Binding-site contacts:
Ligand atom C5 contacts residue ASN122 of chain 1.C at 3.6 Å.
Ligand atom C7 contacts residue ASN122 of chain 1.C at 3.4 Å.
Ligand atom C7 contacts residue VAL171 of chain 1.C at 4.2 Å (hydrophobic).
Ligand atom C8 contacts residue ASN125 of chain 1.C at 3.6 Å.
Ligand atom C4 contacts residue ASN122 of chain 1.C at 4.1 Å.
Ligand atom C1 contacts residue THR124 of chain 1.C at 3.4 Å.
Ligand atom C2 contacts residue ASN125 of chain 1.C at 4.0 Å.
Ligand atom O5 contacts residue THR124 of chain 1.C at 2.6 Å (h-bond).
Ligand atom C7 contacts residue ASN125 of chain 1.C at 4.0 Å.
Ligand atom C3 contacts residue ASN122 of chain 1.C at 3.7 Å.
Ligand atom C1 contacts residue ASN122 of chain 1.C at 1.4 Å.
Ligand atom O5 contacts residue ASN125 of chain 1.C at 3.0 Å (h-bond).
Ligand atom N2 contacts residue ASN122 of chain 1.C at 2.9 Å (h-bond).
Ligand atom C7 contacts residue PHE157 of chain 1.C at 3.8 Å (hydrophobic).
Ligand atom C8 contacts residue VAL171 of chain 1.C at 3.8 Å (hydrophobic).
Ligand atom C8 contacts residue ASN122 of chain 1.C at 3.4 Å.
Ligand atom C2 contacts residue ASN122 of chain 1.C at 2.3 Å.
Ligand atom C8 contacts residue PHE157 of chain 1.C at 3.6 Å (hydrophobic).
Ligand atom C5 contacts residue THR124 of chain 1.C at 3.4 Å.
Ligand atom C6 contacts residue ASN125 of chain 1.C at 4.4 Å.
Ligand atom O5 contacts residue ASN122 of chain 1.C at 2.3 Å (h-bond).
Ligand atom C6 contacts residue THR124 of chain 1.C at 3.3 Å.
Ligand atom O6 contacts residue THR124 of chain 1.C at 2.8 Å (h-bond).
Ligand atom C5 contacts residue ASN125 of chain 1.C at 4.2 Å.
Ligand atom O7 contacts residue ASN122 of chain 1.C at 4.1 Å.
Ligand atom O6 contacts residue ASN122 of chain 1.C at 4.3 Å.
Ligand atom O7 contacts residue VAL171 of chain 1.C at 3.6 Å.
Ligand atom C8 contacts residue VAL120 of chain 1.C at 4.4 Å (hydrophobic).
Ligand atom C8 contacts residue VAL127 of chain 1.C at 3.8 Å (hydrophobic).
Ligand atom O6 contacts residue ASN125 of chain 1.C at 3.4 Å.
Ligand atom O7 contacts residue PHE157 of chain 1.C at 3.2 Å.
Ligand atom C1 contacts residue ASN125 of chain 1.C at 3.4 Å.
Ligand atom O7 contacts residue ASN125 of chain 1.C at 3.8 Å.

This small molecule binds to this protein.
Small molecule (SMILES): CC(=O)N[C@H]1[C@H](O[C@H]2[C@H](O)[C@@H](NC(C)=O)CO[C@@H]2CO)O[C@H](CO)[C@@H](O[C@@H]2O[C@H](CO)[C@@H](O)[C@H](O)[C@@H]2O)[C@@H]1O

Sequence of chain 1.C:
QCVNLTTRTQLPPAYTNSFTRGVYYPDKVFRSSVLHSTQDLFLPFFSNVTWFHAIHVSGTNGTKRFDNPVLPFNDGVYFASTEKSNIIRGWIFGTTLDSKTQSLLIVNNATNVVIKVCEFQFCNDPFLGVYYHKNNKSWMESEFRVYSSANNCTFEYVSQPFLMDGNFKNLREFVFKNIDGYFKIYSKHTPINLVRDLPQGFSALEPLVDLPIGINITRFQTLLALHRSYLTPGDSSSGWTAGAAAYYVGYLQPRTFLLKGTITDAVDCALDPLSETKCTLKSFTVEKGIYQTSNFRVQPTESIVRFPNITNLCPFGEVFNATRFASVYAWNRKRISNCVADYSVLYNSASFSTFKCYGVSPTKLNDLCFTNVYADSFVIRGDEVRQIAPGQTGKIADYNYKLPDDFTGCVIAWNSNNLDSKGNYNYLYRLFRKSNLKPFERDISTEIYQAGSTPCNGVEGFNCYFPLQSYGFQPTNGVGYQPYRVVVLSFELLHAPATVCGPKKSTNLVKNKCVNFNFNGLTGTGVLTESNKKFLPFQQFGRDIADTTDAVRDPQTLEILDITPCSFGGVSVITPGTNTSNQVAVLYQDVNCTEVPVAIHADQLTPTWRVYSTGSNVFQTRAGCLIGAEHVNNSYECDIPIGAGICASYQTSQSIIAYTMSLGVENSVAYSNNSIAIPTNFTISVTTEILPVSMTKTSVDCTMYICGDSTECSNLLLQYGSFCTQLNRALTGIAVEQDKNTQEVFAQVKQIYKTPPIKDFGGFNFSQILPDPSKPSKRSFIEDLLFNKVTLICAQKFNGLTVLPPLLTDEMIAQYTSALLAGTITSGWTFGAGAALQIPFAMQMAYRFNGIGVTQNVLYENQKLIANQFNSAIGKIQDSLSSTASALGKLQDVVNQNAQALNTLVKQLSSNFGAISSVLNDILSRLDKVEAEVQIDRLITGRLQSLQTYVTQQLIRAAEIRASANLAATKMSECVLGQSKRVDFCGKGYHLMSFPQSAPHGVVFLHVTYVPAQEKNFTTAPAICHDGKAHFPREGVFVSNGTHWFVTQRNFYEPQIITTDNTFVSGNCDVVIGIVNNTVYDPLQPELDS